Binding-site contacts:
Ligand atom C1 contacts residue ASN343 of chain 1.B at 1.5 Å.
Ligand atom C8 contacts residue GLY339 of chain 1.B at 4.3 Å.
Ligand atom C7 contacts residue ASN343 of chain 1.B at 3.9 Å.
Ligand atom C5 contacts residue ASN343 of chain 1.B at 3.7 Å.
Ligand atom N2 contacts residue ASN343 of chain 1.B at 2.9 Å (h-bond).
Ligand atom O5 contacts residue ASN343 of chain 1.B at 2.4 Å (h-bond).
Ligand atom C3 contacts residue ASN343 of chain 1.B at 3.8 Å.
Ligand atom O7 contacts residue PHE342 of chain 1.B at 3.9 Å.
Ligand atom C2 contacts residue ASN343 of chain 1.B at 2.5 Å.
Ligand atom C8 contacts residue VAL367 of chain 1.B at 4.2 Å (hydrophobic).
Ligand atom O7 contacts residue ASN343 of chain 1.B at 4.4 Å.
Ligand atom C4 contacts residue ASN343 of chain 1.B at 4.3 Å.

The protein below binds the small molecule below.
Small molecule (SMILES): CC(=O)N[C@@H]1[C@@H](O)[C@H](O)[C@@H](CO)O[C@H]1O

Sequence of chain 1.B:
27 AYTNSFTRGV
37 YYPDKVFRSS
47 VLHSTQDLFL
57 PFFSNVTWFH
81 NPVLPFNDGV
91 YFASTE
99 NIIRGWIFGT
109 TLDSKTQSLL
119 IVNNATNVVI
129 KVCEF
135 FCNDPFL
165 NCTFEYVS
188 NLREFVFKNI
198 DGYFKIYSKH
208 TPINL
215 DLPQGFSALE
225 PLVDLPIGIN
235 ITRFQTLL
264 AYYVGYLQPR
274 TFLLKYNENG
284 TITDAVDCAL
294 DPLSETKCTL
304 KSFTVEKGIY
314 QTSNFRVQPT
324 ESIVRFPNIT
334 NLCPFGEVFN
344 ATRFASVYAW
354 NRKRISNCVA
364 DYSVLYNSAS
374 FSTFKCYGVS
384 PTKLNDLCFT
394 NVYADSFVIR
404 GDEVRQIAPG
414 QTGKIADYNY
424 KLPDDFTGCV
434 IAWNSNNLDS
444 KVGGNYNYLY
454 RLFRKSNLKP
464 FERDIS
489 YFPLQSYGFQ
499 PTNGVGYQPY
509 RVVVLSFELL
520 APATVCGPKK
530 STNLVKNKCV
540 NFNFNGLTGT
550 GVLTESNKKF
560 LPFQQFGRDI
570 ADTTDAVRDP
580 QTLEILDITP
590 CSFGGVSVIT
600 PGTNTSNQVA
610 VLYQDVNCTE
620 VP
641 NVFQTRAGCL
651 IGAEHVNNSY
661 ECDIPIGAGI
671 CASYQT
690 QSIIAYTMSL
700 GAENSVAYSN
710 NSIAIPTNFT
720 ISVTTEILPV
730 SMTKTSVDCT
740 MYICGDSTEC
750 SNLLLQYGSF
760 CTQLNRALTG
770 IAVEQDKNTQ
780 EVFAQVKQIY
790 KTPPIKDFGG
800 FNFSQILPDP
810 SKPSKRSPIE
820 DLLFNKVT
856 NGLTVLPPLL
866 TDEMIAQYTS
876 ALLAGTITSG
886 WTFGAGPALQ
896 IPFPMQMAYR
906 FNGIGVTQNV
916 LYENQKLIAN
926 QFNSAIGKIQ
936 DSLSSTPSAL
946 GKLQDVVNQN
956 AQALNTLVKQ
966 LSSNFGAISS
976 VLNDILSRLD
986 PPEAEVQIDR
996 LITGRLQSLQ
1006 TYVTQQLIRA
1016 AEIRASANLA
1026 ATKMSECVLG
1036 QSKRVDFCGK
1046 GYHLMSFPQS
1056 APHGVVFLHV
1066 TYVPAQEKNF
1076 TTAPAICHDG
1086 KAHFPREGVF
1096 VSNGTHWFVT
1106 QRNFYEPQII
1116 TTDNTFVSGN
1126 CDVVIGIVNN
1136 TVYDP